Binding-site contacts:
Ligand atom C7 contacts residue PHE90 of chain 49.C at 4.3 Å (hydrophobic).
Ligand atom C1 contacts residue ASN67 of chain 49.C at 1.4 Å.
Ligand atom C3 contacts residue ASN67 of chain 49.C at 3.8 Å.
Ligand atom C8 contacts residue ARG89 of chain 49.C at 4.1 Å.
Ligand atom C7 contacts residue ASN67 of chain 49.C at 3.7 Å.
Ligand atom C5 contacts residue ASN67 of chain 49.C at 3.8 Å.
Ligand atom C8 contacts residue PHE90 of chain 49.C at 3.6 Å (hydrophobic).
Ligand atom N2 contacts residue ASN67 of chain 49.C at 2.8 Å (h-bond).
Ligand atom O7 contacts residue ASN67 of chain 49.C at 4.1 Å.
Ligand atom C4 contacts residue ASN67 of chain 49.C at 4.3 Å.
Ligand atom C8 contacts residue MET118 of chain 49.C at 4.0 Å (hydrophobic).
Ligand atom O6 contacts residue ASN67 of chain 49.C at 3.7 Å.
Ligand atom O5 contacts residue ASN67 of chain 49.C at 2.5 Å (h-bond).
Ligand atom C2 contacts residue ASN67 of chain 49.C at 2.4 Å.

The protein below binds the small molecule below.
Small molecule (SMILES): CC(=O)N[C@@H]1[C@@H](O)[C@H](O)[C@@H](CO)O[C@H]1O

Sequence of chain 49.C:
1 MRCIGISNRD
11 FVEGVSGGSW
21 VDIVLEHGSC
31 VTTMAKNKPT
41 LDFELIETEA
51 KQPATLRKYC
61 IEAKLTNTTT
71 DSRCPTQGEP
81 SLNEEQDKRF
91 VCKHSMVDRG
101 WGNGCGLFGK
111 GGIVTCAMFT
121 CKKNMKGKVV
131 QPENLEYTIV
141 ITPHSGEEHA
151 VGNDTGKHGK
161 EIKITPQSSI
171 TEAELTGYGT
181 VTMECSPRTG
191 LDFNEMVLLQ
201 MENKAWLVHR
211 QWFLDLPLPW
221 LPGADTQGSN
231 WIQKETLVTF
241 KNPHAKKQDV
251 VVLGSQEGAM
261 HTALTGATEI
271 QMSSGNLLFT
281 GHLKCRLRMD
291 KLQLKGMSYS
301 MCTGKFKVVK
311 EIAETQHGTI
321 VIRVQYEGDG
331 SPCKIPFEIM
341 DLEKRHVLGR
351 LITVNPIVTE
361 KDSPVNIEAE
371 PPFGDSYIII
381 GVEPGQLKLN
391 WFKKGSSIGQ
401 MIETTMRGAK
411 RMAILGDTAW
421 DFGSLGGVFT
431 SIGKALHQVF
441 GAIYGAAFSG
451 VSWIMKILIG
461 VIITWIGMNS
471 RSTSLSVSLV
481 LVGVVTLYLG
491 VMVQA